Binding-site contacts:
Ligand atom C34 contacts residue HIS447 of chain 1.A at 3.3 Å.
Ligand atom N1 contacts residue LEU76 of chain 1.A at 3.3 Å.
Ligand atom N5 contacts residue GLY121 of chain 1.A at 3.4 Å.
Ligand atom C6 contacts residue TYR341 of chain 1.A at 3.4 Å (hydrophobic).
Ligand atom C37 contacts residue TRP86 of chain 1.A at 3.7 Å (hydrophobic).
Ligand atom N8 contacts residue TRP86 of chain 1.A at 3.7 Å.
Ligand atom C21 contacts residue TYR124 of chain 1.A at 3.6 Å (hydrophobic).
Ligand atom N6 contacts residue GLY122 of chain 1.A at 3.7 Å.
Ligand atom C16 contacts residue TYR124 of chain 1.A at 3.4 Å (hydrophobic).
Ligand atom C33 contacts residue TRP86 of chain 1.A at 3.6 Å (hydrophobic).
Ligand atom C42 contacts residue GLU202 of chain 1.A at 3.2 Å.
Ligand atom C8 contacts residue SER293 of chain 1.A at 3.0 Å.
Ligand atom C36 contacts residue TYR341 of chain 1.A at 3.5 Å (hydrophobic).
Ligand atom C31 contacts residue TRP86 of chain 1.A at 3.5 Å (hydrophobic).
Ligand atom C41 contacts residue GLY120 of chain 1.A at 3.7 Å.
Ligand atom C20 contacts residue TRP286 of chain 1.A at 3.2 Å (hydrophobic).
Ligand atom C41 contacts residue GLY121 of chain 1.A at 3.5 Å.
Ligand atom N8 contacts residue HIS447 of chain 1.A at 2.9 Å (h-bond).
Ligand atom C32 contacts residue TRP86 of chain 1.A at 3.6 Å (hydrophobic).
Ligand atom C32 contacts residue TYR341 of chain 1.A at 3.4 Å (hydrophobic).
Ligand atom C3 contacts residue TYR341 of chain 1.A at 3.4 Å (hydrophobic).
Ligand atom C13 contacts residue TRP286 of chain 1.A at 3.4 Å (hydrophobic).
Ligand atom C36 contacts residue TRP439 of chain 1.A at 3.5 Å (hydrophobic).
Ligand atom C28 contacts residue TYR124 of chain 1.A at 3.0 Å (hydrophobic).
Ligand atom C33 contacts residue HIS447 of chain 1.A at 3.6 Å.
Ligand atom C30 contacts residue TRP86 of chain 1.A at 3.5 Å (hydrophobic).
Ligand atom C35 contacts residue TRP439 of chain 1.A at 3.6 Å (hydrophobic).
Ligand atom N2 contacts residue ARG296 of chain 1.A at 3.1 Å (salt-bridge).
Ligand atom C27 contacts residue PHE338 of chain 1.A at 3.6 Å (hydrophobic).
Ligand atom C39 contacts residue TRP86 of chain 1.A at 3.6 Å (hydrophobic).
Ligand atom N2 contacts residue SER293 of chain 1.A at 2.8 Å (h-bond).
Ligand atom N7 contacts residue TRP86 of chain 1.A at 3.6 Å.
Ligand atom C14 contacts residue TYR72 of chain 1.A at 3.2 Å (hydrophobic).
Ligand atom C15 contacts residue TYR72 of chain 1.A at 3.3 Å (hydrophobic).
Ligand atom C24 contacts residue TYR341 of chain 1.A at 3.6 Å (hydrophobic).
Ligand atom C14 contacts residue TRP286 of chain 1.A at 3.4 Å (hydrophobic).
Ligand atom C7 contacts residue SER293 of chain 1.A at 2.6 Å.
Ligand atom C17 contacts residue TYR124 of chain 1.A at 3.6 Å (hydrophobic).
Ligand atom C35 contacts residue ALA337 of chain 1.A at 3.6 Å (hydrophobic).
Ligand atom C38 contacts residue GLU202 of chain 1.A at 3.7 Å.

Sequence of chain 1.A:
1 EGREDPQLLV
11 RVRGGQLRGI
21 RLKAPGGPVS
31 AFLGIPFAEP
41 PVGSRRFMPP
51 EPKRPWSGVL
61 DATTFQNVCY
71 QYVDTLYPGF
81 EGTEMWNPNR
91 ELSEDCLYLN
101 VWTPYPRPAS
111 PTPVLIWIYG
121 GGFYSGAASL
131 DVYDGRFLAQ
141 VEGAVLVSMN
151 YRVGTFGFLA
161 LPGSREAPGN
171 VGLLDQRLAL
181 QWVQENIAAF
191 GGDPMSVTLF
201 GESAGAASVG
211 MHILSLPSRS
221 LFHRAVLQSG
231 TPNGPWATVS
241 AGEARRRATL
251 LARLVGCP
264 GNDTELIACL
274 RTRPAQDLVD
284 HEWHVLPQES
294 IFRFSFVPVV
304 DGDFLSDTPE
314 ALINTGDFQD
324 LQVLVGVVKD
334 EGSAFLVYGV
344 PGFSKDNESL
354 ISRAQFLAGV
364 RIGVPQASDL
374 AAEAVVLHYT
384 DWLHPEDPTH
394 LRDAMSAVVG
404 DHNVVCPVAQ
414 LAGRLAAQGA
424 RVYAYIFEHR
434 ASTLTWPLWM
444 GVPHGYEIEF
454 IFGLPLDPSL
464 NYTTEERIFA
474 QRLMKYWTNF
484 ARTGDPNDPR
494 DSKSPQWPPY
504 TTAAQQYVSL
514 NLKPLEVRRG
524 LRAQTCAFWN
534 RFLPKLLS

The protein below binds the small molecule below.
Small molecule (SMILES): Nc1ccc2c(c1)c(-c1ccccc1)[n+](CCCCCCc1cnnn1CCNc1c3c(nc4ccccc14)CCCC3)c1cc(N)ccc21